This protein binds this small molecule.
Small molecule (SMILES): CC(=O)N[C@@H]1[C@@H](O)[C@H](O)[C@@H](CO)O[C@H]1O

Sequence of chain 1.C:
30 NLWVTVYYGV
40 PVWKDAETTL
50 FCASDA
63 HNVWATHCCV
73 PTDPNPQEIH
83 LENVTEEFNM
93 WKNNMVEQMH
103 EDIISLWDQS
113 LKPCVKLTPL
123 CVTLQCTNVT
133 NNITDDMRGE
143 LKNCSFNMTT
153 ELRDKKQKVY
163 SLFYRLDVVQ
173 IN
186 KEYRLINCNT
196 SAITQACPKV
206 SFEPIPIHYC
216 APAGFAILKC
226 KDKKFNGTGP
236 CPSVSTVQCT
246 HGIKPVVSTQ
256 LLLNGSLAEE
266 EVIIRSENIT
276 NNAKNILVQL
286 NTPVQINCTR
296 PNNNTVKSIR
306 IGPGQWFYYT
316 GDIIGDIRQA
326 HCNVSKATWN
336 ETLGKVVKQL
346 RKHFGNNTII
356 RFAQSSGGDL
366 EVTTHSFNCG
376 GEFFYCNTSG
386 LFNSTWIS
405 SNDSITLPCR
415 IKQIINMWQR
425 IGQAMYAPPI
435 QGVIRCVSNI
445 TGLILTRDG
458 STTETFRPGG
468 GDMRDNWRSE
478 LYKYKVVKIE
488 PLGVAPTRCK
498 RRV

Binding-site contacts:
Ligand atom O6 contacts residue LYS144 of chain 1.C at 3.5 Å (salt-bridge).
Ligand atom C5 contacts residue LYS144 of chain 1.C at 4.3 Å.
Ligand atom C5 contacts residue ASN130 of chain 1.C at 3.8 Å.
Ligand atom C1 contacts residue ASN130 of chain 1.C at 1.5 Å.
Ligand atom O5 contacts residue GLY141 of chain 1.C at 4.5 Å.
Ligand atom C8 contacts residue THR132 of chain 1.C at 4.3 Å.
Ligand atom O7 contacts residue THR132 of chain 1.C at 4.1 Å.
Ligand atom C7 contacts residue ASN130 of chain 1.C at 3.4 Å.
Ligand atom C2 contacts residue ASN130 of chain 1.C at 2.5 Å.
Ligand atom C4 contacts residue ASN130 of chain 1.C at 4.4 Å.
Ligand atom C8 contacts residue ASN130 of chain 1.C at 4.1 Å.
Ligand atom O7 contacts residue ASN130 of chain 1.C at 3.5 Å (h-bond).
Ligand atom C1 contacts residue LYS144 of chain 1.C at 4.0 Å.
Ligand atom C3 contacts residue ASN130 of chain 1.C at 3.9 Å.
Ligand atom O5 contacts residue LYS144 of chain 1.C at 3.5 Å (salt-bridge).
Ligand atom N2 contacts residue ASN130 of chain 1.C at 2.9 Å (h-bond).
Ligand atom C6 contacts residue LYS144 of chain 1.C at 4.4 Å.
Ligand atom O5 contacts residue ASN130 of chain 1.C at 2.5 Å (h-bond).
Ligand atom C7 contacts residue THR132 of chain 1.C at 4.5 Å.